Binding-site contacts:
Ligand atom C3 contacts residue ASN88 of chain 1.C at 2.9 Å.
Ligand atom C4 contacts residue ASN88 of chain 1.C at 3.6 Å.
Ligand atom C2 contacts residue ASN88 of chain 1.C at 2.2 Å.
Ligand atom C1 contacts residue ASN88 of chain 1.C at 1.4 Å.
Ligand atom O5 contacts residue ASN88 of chain 1.C at 2.4 Å (h-bond).
Ligand atom O7 contacts residue ASN88 of chain 1.C at 3.8 Å.
Ligand atom C8 contacts residue ASN88 of chain 1.C at 4.1 Å.
Ligand atom C5 contacts residue ASN88 of chain 1.C at 3.1 Å.
Ligand atom N2 contacts residue ASN88 of chain 1.C at 2.4 Å (h-bond).
Ligand atom C7 contacts residue ASN88 of chain 1.C at 3.2 Å.
Ligand atom C5 contacts residue PHE86 of chain 1.C at 4.1 Å (hydrophobic).
Ligand atom O3 contacts residue ASN88 of chain 1.C at 4.2 Å.

Sequence of chain 1.C:
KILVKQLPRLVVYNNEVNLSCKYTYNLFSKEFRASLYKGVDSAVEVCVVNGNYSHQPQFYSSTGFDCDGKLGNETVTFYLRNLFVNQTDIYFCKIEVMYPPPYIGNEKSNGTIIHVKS

The protein below binds the small molecule below.
Small molecule (SMILES): CC(=O)N[C@@H]1[C@@H](O)[C@H](O)[C@@H](CO)O[C@H]1O